Binding-site contacts:
Ligand atom C42 contacts residue ILE43 of chain 1.B at 3.3 Å (hydrophobic).
Ligand atom C22 contacts residue ILE43 of chain 1.B at 3.4 Å (hydrophobic).
Ligand atom C12 contacts residue GLY106 of chain 1.B at 3.5 Å.
Ligand atom F40 contacts residue LYS58 of chain 1.B at 3.4 Å.
Ligand atom C08 contacts residue LEU158 of chain 1.B at 3.5 Å (hydrophobic).
Ligand atom C38 contacts residue MET100 of chain 1.B at 3.6 Å (hydrophobic).
Ligand atom N20 contacts residue ALA56 of chain 1.B at 3.5 Å.
Ligand atom C28 contacts residue SER37 of chain 1.B at 3.5 Å.
Ligand atom C12 contacts residue LEU105 of chain 1.B at 3.5 Å (hydrophobic).
Ligand atom C19 contacts residue MET102 of chain 1.B at 3.4 Å (hydrophobic).
Ligand atom C24 contacts residue ILE168 of chain 1.B at 3.3 Å (hydrophobic).
Ligand atom C15 contacts residue LEU155 of chain 1.B at 3.4 Å (hydrophobic).
Ligand atom C27 contacts residue SER37 of chain 1.B at 2.9 Å.
Ligand atom C33 contacts residue GLY38 of chain 1.B at 3.5 Å.
Ligand atom C19 contacts residue ALA56 of chain 1.B at 3.3 Å (hydrophobic).
Ligand atom C09 contacts residue ARG33 of chain 1.B at 3.5 Å.
Ligand atom C10 contacts residue ARG33 of chain 1.B at 3.3 Å.
Ligand atom C11 contacts residue LEU105 of chain 1.B at 3.2 Å (hydrophobic).
Ligand atom C18 contacts residue MET102 of chain 1.B at 3.5 Å (hydrophobic).
Ligand atom N25 contacts residue SER37 of chain 1.B at 3.5 Å (h-bond).
Ligand atom C38 contacts residue MET102 of chain 1.B at 3.5 Å (hydrophobic).
Ligand atom C28 contacts residue ASP152 of chain 1.B at 3.3 Å.
Ligand atom C33 contacts residue ASP169 of chain 1.B at 3.4 Å.
Ligand atom C39 contacts residue LYS58 of chain 1.B at 3.3 Å.
Ligand atom N34 contacts residue ILE168 of chain 1.B at 3.1 Å.
Ligand atom C04 contacts residue PRO107 of chain 1.B at 3.4 Å (hydrophobic).
Ligand atom F31 contacts residue LYS150 of chain 1.B at 2.2 Å.
Ligand atom C21 contacts residue ILE168 of chain 1.B at 3.5 Å (hydrophobic).
Ligand atom N14 contacts residue LEU105 of chain 1.B at 3.0 Å (h-bond).
Ligand atom C30 contacts residue LYS150 of chain 1.B at 3.0 Å.
Ligand atom F40 contacts residue MET100 of chain 1.B at 3.0 Å.
Ligand atom C16 contacts residue LEU155 of chain 1.B at 3.4 Å (hydrophobic).
Ligand atom C29 contacts residue ASP152 of chain 1.B at 3.5 Å.
Ligand atom C33 contacts residue SER37 of chain 1.B at 2.7 Å.
Ligand atom C11 contacts residue GLY106 of chain 1.B at 3.5 Å.
Ligand atom N23 contacts residue ILE43 of chain 1.B at 3.4 Å.
Ligand atom N20 contacts residue LEU105 of chain 1.B at 3.2 Å (h-bond).
Ligand atom C35 contacts residue ILE168 of chain 1.B at 3.4 Å (hydrophobic).
Ligand atom C32 contacts residue SER37 of chain 1.B at 3.2 Å.
Ligand atom N26 contacts residue SER37 of chain 1.B at 3.4 Å (h-bond).

A small-molecule ligand and the protein it binds are described below.
Small molecule (SMILES): COc1ccc(OC)c(CCC(=O)Nc2cc(-c3c(-c4ccc(F)cc4)nc(/N=N/c4ccc(F)cc4)n3C)ccn2)c1

Sequence of chain 1.B:
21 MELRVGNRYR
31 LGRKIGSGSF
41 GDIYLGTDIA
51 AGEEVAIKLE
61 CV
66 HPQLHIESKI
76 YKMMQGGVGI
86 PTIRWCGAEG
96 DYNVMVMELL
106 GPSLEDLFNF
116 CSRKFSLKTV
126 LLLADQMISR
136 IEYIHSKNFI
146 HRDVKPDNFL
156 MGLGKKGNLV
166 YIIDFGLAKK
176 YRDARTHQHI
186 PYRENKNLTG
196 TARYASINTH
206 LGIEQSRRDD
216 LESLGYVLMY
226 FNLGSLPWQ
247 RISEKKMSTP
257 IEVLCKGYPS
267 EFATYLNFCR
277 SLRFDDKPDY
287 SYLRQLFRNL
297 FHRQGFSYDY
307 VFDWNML